Sequence of chain 1.C:
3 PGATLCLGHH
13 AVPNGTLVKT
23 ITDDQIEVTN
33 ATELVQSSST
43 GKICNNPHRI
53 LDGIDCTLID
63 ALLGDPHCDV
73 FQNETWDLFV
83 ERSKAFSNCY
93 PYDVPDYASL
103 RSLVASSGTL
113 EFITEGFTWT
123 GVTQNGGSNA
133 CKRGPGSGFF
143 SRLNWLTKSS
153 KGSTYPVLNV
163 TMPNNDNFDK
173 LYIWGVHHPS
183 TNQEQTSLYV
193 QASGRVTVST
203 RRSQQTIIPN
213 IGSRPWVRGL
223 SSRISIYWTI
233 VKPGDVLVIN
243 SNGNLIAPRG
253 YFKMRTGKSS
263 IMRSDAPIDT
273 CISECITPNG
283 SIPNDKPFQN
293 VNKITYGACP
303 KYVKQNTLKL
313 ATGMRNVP

Sequence of chain 1.D:
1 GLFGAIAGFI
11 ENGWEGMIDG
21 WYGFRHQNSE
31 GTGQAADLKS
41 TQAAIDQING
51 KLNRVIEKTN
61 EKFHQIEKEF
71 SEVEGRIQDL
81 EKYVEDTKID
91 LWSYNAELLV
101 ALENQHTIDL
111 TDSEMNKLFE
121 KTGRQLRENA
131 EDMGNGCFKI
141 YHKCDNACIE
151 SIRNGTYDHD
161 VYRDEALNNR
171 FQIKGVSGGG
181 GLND

Binding-site contacts:
Ligand atom C3 contacts residue VAL293 of chain 1.C at 4.3 Å (hydrophobic).
Ligand atom C5 contacts residue ASN294 of chain 1.C at 3.9 Å.
Ligand atom C5 contacts residue ASN281 of chain 1.C at 3.3 Å.
Ligand atom O7 contacts residue VAL293 of chain 1.C at 4.2 Å.
Ligand atom C7 contacts residue GLU69 of chain 1.D at 4.3 Å.
Ligand atom O6 contacts residue GLU69 of chain 1.D at 3.7 Å.
Ligand atom C7 contacts residue VAL293 of chain 1.C at 4.0 Å (hydrophobic).
Ligand atom O5 contacts residue ASN281 of chain 1.C at 1.9 Å (h-bond).
Ligand atom C6 contacts residue ASN281 of chain 1.C at 4.2 Å.
Ligand atom C2 contacts residue VAL293 of chain 1.C at 4.0 Å (hydrophobic).
Ligand atom O5 contacts residue ASN294 of chain 1.C at 3.7 Å.
Ligand atom C6 contacts residue ASN294 of chain 1.C at 4.5 Å.
Ligand atom C3 contacts residue ASN281 of chain 1.C at 3.9 Å.
Ligand atom C8 contacts residue VAL293 of chain 1.C at 4.0 Å (hydrophobic).
Ligand atom C8 contacts residue LYS295 of chain 1.C at 4.3 Å.
Ligand atom C1 contacts residue VAL293 of chain 1.C at 3.5 Å (hydrophobic).
Ligand atom O7 contacts residue ASN281 of chain 1.C at 3.4 Å (h-bond).
Ligand atom C4 contacts residue ASN281 of chain 1.C at 4.1 Å.
Ligand atom C7 contacts residue ASN281 of chain 1.C at 3.7 Å.
Ligand atom C8 contacts residue SER39 of chain 1.C at 3.4 Å.
Ligand atom N2 contacts residue VAL293 of chain 1.C at 3.6 Å.
Ligand atom O7 contacts residue LYS295 of chain 1.C at 4.2 Å.
Ligand atom N2 contacts residue ASN281 of chain 1.C at 3.4 Å (h-bond).
Ligand atom C2 contacts residue ASN281 of chain 1.C at 2.7 Å.
Ligand atom O6 contacts residue ASN294 of chain 1.C at 4.2 Å.
Ligand atom C8 contacts residue GLU69 of chain 1.D at 3.3 Å.
Ligand atom C1 contacts residue ASN281 of chain 1.C at 1.4 Å.
Ligand atom C1 contacts residue ASN294 of chain 1.C at 4.0 Å.

The small molecule below binds the protein below.
Small molecule (SMILES): CC(=O)N[C@H]1[C@H](O[C@H]2[C@H](O)[C@@H](NC(C)=O)CO[C@@H]2CO)O[C@H](CO)[C@@H](O)[C@@H]1O